Sequence of chain 1.A:
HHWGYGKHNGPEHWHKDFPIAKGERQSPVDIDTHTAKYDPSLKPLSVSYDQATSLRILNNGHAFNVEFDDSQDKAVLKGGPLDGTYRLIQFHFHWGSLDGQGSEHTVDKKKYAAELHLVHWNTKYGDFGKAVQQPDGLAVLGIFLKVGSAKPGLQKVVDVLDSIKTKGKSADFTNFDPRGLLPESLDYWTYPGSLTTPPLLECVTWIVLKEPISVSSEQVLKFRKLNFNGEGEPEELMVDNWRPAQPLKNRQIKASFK

A protein and the small-molecule ligand that binds it are described below.
Small molecule (SMILES): O=C(O)c1ccc([Hg]O)cc1

Binding-site contacts:
Ligand atom HG contacts residue GLN135 of chain 1.A at 2.9 Å.
Ligand atom C6 contacts residue PRO136 of chain 1.A at 3.6 Å (hydrophobic).
Ligand atom HG contacts residue CYS204 of chain 1.A at 2.0 Å.
Ligand atom C7 contacts residue GLU203 of chain 1.A at 3.5 Å.
Ligand atom HG contacts residue PRO136 of chain 1.A at 4.0 Å.
Ligand atom C7 contacts residue CYS204 of chain 1.A at 4.1 Å (hydrophobic).
Ligand atom C6 contacts residue GLN135 of chain 1.A at 3.7 Å.
Ligand atom HG contacts residue VAL133 of chain 1.A at 3.9 Å.
Ligand atom C7 contacts residue PRO136 of chain 1.A at 3.5 Å (hydrophobic).
Ligand atom HG contacts residue GLN134 of chain 1.A at 4.2 Å.
Ligand atom C5 contacts residue PRO136 of chain 1.A at 3.5 Å (hydrophobic).
Ligand atom C3 contacts residue GLU203 of chain 1.A at 4.2 Å.
Ligand atom C2 contacts residue PRO136 of chain 1.A at 4.0 Å (hydrophobic).
Ligand atom C5 contacts residue GLN135 of chain 1.A at 4.4 Å.
Ligand atom C4 contacts residue GLN134 of chain 1.A at 4.4 Å.
Ligand atom C5 contacts residue ARG26 of chain 1.A at 4.4 Å.
Ligand atom C4 contacts residue PRO136 of chain 1.A at 3.7 Å (hydrophobic).
Ligand atom C5 contacts residue GLU203 of chain 1.A at 3.0 Å.
Ligand atom HG contacts residue GLU203 of chain 1.A at 3.3 Å.
Ligand atom C3 contacts residue PRO136 of chain 1.A at 3.6 Å (hydrophobic).
Ligand atom C6 contacts residue GLN134 of chain 1.A at 3.6 Å.
Ligand atom C7 contacts residue GLN135 of chain 1.A at 3.6 Å.